A small-molecule ligand and the protein it binds are described below.
Small molecule (SMILES): COc1c(O)cc2oc3cc(O)c(CC=C(C)C)c(O)c3c(=O)c2c1CC=C(C)C

Binding-site contacts:
Ligand atom CAD contacts residue MKS1 of chain 2.C at 0.9 Å.
Ligand atom OAP contacts residue THR151 of chain 2.A at 3.1 Å.
Ligand atom OAH contacts residue ALA140 of chain 2.A at 3.0 Å.
Ligand atom CBD contacts residue MKS1 of chain 2.C at 1.0 Å.
Ligand atom CBA contacts residue MKS1 of chain 2.C at 1.2 Å.
Ligand atom CAX contacts residue MKS1 of chain 2.C at 0.8 Å.
Ligand atom OAI contacts residue MKS1 of chain 2.C at 2.3 Å (h-bond).
Ligand atom CAZ contacts residue LEU49 of chain 2.A at 3.5 Å (hydrophobic).
Ligand atom CAE contacts residue SER149 of chain 1.A at 3.2 Å.
Ligand atom OAQ contacts residue MKS1 of chain 2.C at 0.2 Å (h-bond).
Ligand atom CAE contacts residue MKS1 of chain 2.C at 2.7 Å.
Ligand atom OAP contacts residue ALA140 of chain 2.A at 3.4 Å.
Ligand atom CAL contacts residue MKS1 of chain 2.C at 2.3 Å.
Ligand atom OAI contacts residue LEU49 of chain 2.A at 3.5 Å.
Ligand atom OAI contacts residue VAL153 of chain 1.A at 3.2 Å.
Ligand atom OAF contacts residue MKS1 of chain 2.C at 0.4 Å.
Ligand atom CAA contacts residue MKS1 of chain 2.C at 1.8 Å.
Ligand atom OAH contacts residue THR151 of chain 2.A at 2.5 Å.
Ligand atom CAT contacts residue LYS47 of chain 2.A at 3.2 Å.
Ligand atom CAW contacts residue MKS1 of chain 2.C at 3.4 Å.
Ligand atom CBC contacts residue MKS1 of chain 2.C at 1.1 Å.
Ligand atom CAT contacts residue MKS1 of chain 2.C at 3.5 Å.
Ligand atom CAO contacts residue MKS1 of chain 2.C at 1.6 Å.
Ligand atom CAY contacts residue ALA140 of chain 2.A at 3.2 Å (hydrophobic).
Ligand atom OAH contacts residue MKS1 of chain 2.C at 1.2 Å (h-bond).
Ligand atom CAJ contacts residue LYS47 of chain 2.A at 3.5 Å.
Ligand atom CAK contacts residue MKS1 of chain 2.C at 0.6 Å.
Ligand atom CAS contacts residue MKS1 of chain 2.C at 1.9 Å.
Ligand atom CAU contacts residue MKS1 of chain 2.C at 0.4 Å.
Ligand atom CAU contacts residue ALA140 of chain 2.A at 2.9 Å (hydrophobic).
Ligand atom CAV contacts residue MKS1 of chain 2.C at 2.1 Å.
Ligand atom CAL contacts residue LYS47 of chain 2.A at 3.2 Å.
Ligand atom OAP contacts residue MKS1 of chain 2.C at 0.6 Å.
Ligand atom CBB contacts residue MKS1 of chain 2.C at 1.1 Å.
Ligand atom CAZ contacts residue MKS1 of chain 2.C at 0.6 Å.
Ligand atom CAY contacts residue MKS1 of chain 2.C at 1.4 Å.
Ligand atom OAG contacts residue LYS47 of chain 2.A at 2.9 Å (salt-bridge).
Ligand atom CAM contacts residue MKS1 of chain 2.C at 0.6 Å.
Ligand atom OAF contacts residue ALA140 of chain 1.A at 3.2 Å.
Ligand atom CAA contacts residue THR151 of chain 2.A at 2.9 Å.

Sequence of chain 1.A:
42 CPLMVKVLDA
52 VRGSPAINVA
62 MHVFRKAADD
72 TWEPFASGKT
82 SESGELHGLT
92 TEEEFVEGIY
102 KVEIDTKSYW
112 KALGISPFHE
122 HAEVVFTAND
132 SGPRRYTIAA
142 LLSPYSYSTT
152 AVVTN

Sequence of chain 2.A:
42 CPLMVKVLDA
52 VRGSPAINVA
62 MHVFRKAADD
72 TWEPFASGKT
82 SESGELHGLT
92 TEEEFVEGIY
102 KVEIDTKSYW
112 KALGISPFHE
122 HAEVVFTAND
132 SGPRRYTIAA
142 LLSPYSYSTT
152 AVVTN